Binding-site contacts:
Ligand atom C05 contacts residue SER49 of chain 1.A at 3.5 Å.
Ligand atom C21 contacts residue ILE43 of chain 1.A at 3.5 Å (hydrophobic).
Ligand atom N18 contacts residue ALA64 of chain 1.A at 3.8 Å.
Ligand atom C25 contacts residue ILE43 of chain 1.A at 3.6 Å (hydrophobic).
Ligand atom O23 contacts residue MET111 of chain 1.A at 3.7 Å.
Ligand atom N11 contacts residue CYS51 of chain 1.A at 3.8 Å.
Ligand atom C12 contacts residue CYS51 of chain 1.A at 1.8 Å (hydrophobic).
Ligand atom C15 contacts residue ALA64 of chain 1.A at 3.6 Å (hydrophobic).
Ligand atom C24 contacts residue MET111 of chain 1.A at 2.8 Å (hydrophobic).
Ligand atom N17 contacts residue LEU110 of chain 1.A at 3.8 Å.
Ligand atom C14 contacts residue MET108 of chain 1.A at 3.6 Å (hydrophobic).
Ligand atom N11 contacts residue LYS66 of chain 1.A at 3.4 Å.
Ligand atom C15 contacts residue ILE92 of chain 1.A at 3.8 Å (hydrophobic).
Ligand atom C20 contacts residue ILE43 of chain 1.A at 3.3 Å (hydrophobic).
Ligand atom C22 contacts residue ILE43 of chain 1.A at 3.6 Å (hydrophobic).
Ligand atom N03 contacts residue ASP176 of chain 1.A at 3.4 Å (salt-bridge).
Ligand atom C28 contacts residue ILE43 of chain 1.A at 3.5 Å (hydrophobic).
Ligand atom N17 contacts residue ILE92 of chain 1.A at 3.8 Å.
Ligand atom C30 contacts residue LEU161 of chain 1.A at 3.4 Å (hydrophobic).
Ligand atom C21 contacts residue LEU110 of chain 1.A at 3.5 Å (hydrophobic).
Ligand atom C14 contacts residue CYS51 of chain 1.A at 3.1 Å (hydrophobic).
Ligand atom C31 contacts residue ILE43 of chain 1.A at 3.3 Å (hydrophobic).
Ligand atom O01 contacts residue GLY44 of chain 1.A at 3.2 Å (h-bond).
Ligand atom C13 contacts residue CYS51 of chain 1.A at 2.7 Å (hydrophobic).
Ligand atom C15 contacts residue MET108 of chain 1.A at 3.6 Å (hydrophobic).
Ligand atom C02 contacts residue CYS51 of chain 1.A at 3.1 Å (hydrophobic).
Ligand atom N17 contacts residue ALA64 of chain 1.A at 3.1 Å.
Ligand atom O08 contacts residue LYS66 of chain 1.A at 3.0 Å (salt-bridge).
Ligand atom O08 contacts residue ASP176 of chain 1.A at 2.4 Å (salt-bridge).
Ligand atom N18 contacts residue GLU109 of chain 1.A at 3.7 Å.
Ligand atom C33 contacts residue CYS51 of chain 1.A at 3.8 Å (hydrophobic).
Ligand atom N18 contacts residue LEU110 of chain 1.A at 3.6 Å.
Ligand atom N17 contacts residue GLU109 of chain 1.A at 3.0 Å (salt-bridge).
Ligand atom C16 contacts residue ALA64 of chain 1.A at 3.3 Å (hydrophobic).
Ligand atom C10 contacts residue CYS51 of chain 1.A at 3.1 Å (hydrophobic).
Ligand atom C07 contacts residue ASP176 of chain 1.A at 3.2 Å.
Ligand atom C09 contacts residue CYS51 of chain 1.A at 2.7 Å (hydrophobic).
Ligand atom O01 contacts residue CYS51 of chain 1.A at 3.0 Å (h-bond).
Ligand atom N18 contacts residue MET111 of chain 1.A at 3.2 Å (h-bond).
Ligand atom N11 contacts residue ASP176 of chain 1.A at 3.5 Å.

Sequence of chain 1.A:
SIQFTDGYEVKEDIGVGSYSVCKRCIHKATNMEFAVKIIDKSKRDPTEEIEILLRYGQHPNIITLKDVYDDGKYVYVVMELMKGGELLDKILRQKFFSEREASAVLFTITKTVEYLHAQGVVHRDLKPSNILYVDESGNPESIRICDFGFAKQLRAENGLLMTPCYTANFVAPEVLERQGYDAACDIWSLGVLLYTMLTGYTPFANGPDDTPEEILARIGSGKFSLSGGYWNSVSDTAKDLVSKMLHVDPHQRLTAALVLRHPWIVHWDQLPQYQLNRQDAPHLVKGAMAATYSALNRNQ

The protein below binds the small molecule below.
Small molecule (SMILES): COc1cc(-c2n[nH]c3ccc(C[C@@H](C#N)C(=O)NC(C)(C)CO)cc23)cc(OC)c1OC